Binding-site contacts:
Ligand atom O7 contacts residue ASN158 of chain 1.D at 3.1 Å (h-bond).
Ligand atom C1 contacts residue ASN158 of chain 1.D at 1.4 Å.
Ligand atom C2 contacts residue ASN158 of chain 1.D at 2.4 Å.
Ligand atom C5 contacts residue ASN158 of chain 1.D at 3.7 Å.
Ligand atom C8 contacts residue ASN158 of chain 1.D at 4.2 Å.
Ligand atom N2 contacts residue ASN158 of chain 1.D at 2.7 Å (h-bond).
Ligand atom C7 contacts residue ASN158 of chain 1.D at 3.1 Å.
Ligand atom O7 contacts residue THR160 of chain 1.D at 4.2 Å.
Ligand atom O5 contacts residue THR160 of chain 1.D at 3.6 Å.
Ligand atom O7 contacts residue SER155 of chain 1.D at 4.3 Å.
Ligand atom O5 contacts residue ASN158 of chain 1.D at 2.4 Å (h-bond).
Ligand atom C8 contacts residue ALA154 of chain 1.D at 4.3 Å (hydrophobic).
Ligand atom C1 contacts residue THR160 of chain 1.D at 4.0 Å.
Ligand atom C3 contacts residue ASN158 of chain 1.D at 3.7 Å.
Ligand atom C4 contacts residue ASN158 of chain 1.D at 4.2 Å.

Sequence of chain 1.D:
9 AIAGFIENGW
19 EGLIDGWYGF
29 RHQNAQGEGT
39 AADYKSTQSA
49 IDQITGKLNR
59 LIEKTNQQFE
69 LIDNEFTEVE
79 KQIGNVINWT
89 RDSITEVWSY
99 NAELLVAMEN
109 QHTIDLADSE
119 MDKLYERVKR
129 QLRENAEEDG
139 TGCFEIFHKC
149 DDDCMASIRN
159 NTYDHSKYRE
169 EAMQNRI

A protein and the small-molecule ligand that binds it are described below.
Small molecule (SMILES): CC(=O)N[C@@H]1[C@@H](O)[C@H](O)[C@@H](CO)O[C@H]1O